Binding-site contacts:
Ligand atom C1 contacts residue ASN174 of chain 1.D at 4.3 Å.
Ligand atom C6 contacts residue GLY194 of chain 1.D at 4.4 Å.
Ligand atom C6 contacts residue SER172 of chain 1.D at 3.9 Å.
Ligand atom N1 contacts residue SER192 of chain 1.D at 4.0 Å.
Ligand atom C7 contacts residue CYS173 of chain 1.D at 4.1 Å (hydrophobic).
Ligand atom C6 contacts residue SER177 of chain 1.D at 4.0 Å.
Ligand atom C5 contacts residue PHE193 of chain 1.D at 3.8 Å (hydrophobic).
Ligand atom C5 contacts residue GLY194 of chain 1.D at 4.0 Å.
Ligand atom C1 contacts residue SER177 of chain 1.D at 3.8 Å.
Ligand atom C1 contacts residue PHE193 of chain 1.D at 4.2 Å (hydrophobic).
Ligand atom C7 contacts residue ASP171 of chain 1.D at 3.3 Å.
Ligand atom C3 contacts residue CYS198 of chain 1.D at 4.1 Å (hydrophobic).
Ligand atom C4 contacts residue PHE193 of chain 1.D at 4.2 Å (hydrophobic).
Ligand atom C5 contacts residue SER172 of chain 1.D at 3.1 Å.
Ligand atom C7 contacts residue GLY194 of chain 1.D at 4.1 Å.
Ligand atom C3 contacts residue GLY194 of chain 1.D at 4.2 Å.
Ligand atom C3 contacts residue ASN174 of chain 1.D at 3.9 Å.
Ligand atom C5 contacts residue VAL191 of chain 1.D at 3.9 Å (hydrophobic).
Ligand atom C2 contacts residue ASN174 of chain 1.D at 3.8 Å.
Ligand atom C4 contacts residue CYS173 of chain 1.D at 4.2 Å (hydrophobic).
Ligand atom C7 contacts residue CYS198 of chain 1.D at 3.8 Å (hydrophobic).
Ligand atom N2 contacts residue LYS195 of chain 1.D at 3.9 Å.
Ligand atom C7 contacts residue SER172 of chain 1.D at 3.3 Å.
Ligand atom N2 contacts residue GLY205 of chain 1.D at 4.2 Å.
Ligand atom N3 contacts residue ASP171 of chain 1.D at 2.8 Å (salt-bridge).
Ligand atom C3 contacts residue CYS173 of chain 1.D at 4.0 Å (hydrophobic).
Ligand atom N1 contacts residue SER177 of chain 1.D at 2.8 Å (h-bond).
Ligand atom C4 contacts residue SER172 of chain 1.D at 3.2 Å.
Ligand atom N3 contacts residue CYS173 of chain 1.D at 3.2 Å (h-bond).
Ligand atom C4 contacts residue GLY194 of chain 1.D at 3.9 Å.
Ligand atom C3 contacts residue SER172 of chain 1.D at 4.0 Å.
Ligand atom C6 contacts residue SER192 of chain 1.D at 4.1 Å.
Ligand atom N3 contacts residue SER172 of chain 1.D at 2.7 Å (h-bond).
Ligand atom N2 contacts residue PHE193 of chain 1.D at 4.2 Å.
Ligand atom C2 contacts residue CYS173 of chain 1.D at 4.2 Å (hydrophobic).
Ligand atom C6 contacts residue VAL191 of chain 1.D at 3.6 Å (hydrophobic).
Ligand atom N2 contacts residue GLY194 of chain 1.D at 3.1 Å.
Ligand atom C6 contacts residue PHE193 of chain 1.D at 3.6 Å (hydrophobic).
Ligand atom N3 contacts residue CYS198 of chain 1.D at 3.3 Å (h-bond).
Ligand atom N2 contacts residue ASP171 of chain 1.D at 2.9 Å (salt-bridge).

Sequence of chain 1.D:
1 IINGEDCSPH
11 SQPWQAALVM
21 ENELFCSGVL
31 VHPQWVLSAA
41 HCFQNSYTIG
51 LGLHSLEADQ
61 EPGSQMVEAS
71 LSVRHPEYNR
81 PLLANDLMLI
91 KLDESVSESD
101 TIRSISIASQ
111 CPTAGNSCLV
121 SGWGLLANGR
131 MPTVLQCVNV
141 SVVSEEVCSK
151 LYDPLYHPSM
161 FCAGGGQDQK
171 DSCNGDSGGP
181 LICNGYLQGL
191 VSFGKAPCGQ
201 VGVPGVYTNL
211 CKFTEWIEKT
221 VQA

This small molecule binds to this protein.
Small molecule (SMILES): NC(=[NH2+])c1ccc(N)cc1